Sequence of chain 4.A:
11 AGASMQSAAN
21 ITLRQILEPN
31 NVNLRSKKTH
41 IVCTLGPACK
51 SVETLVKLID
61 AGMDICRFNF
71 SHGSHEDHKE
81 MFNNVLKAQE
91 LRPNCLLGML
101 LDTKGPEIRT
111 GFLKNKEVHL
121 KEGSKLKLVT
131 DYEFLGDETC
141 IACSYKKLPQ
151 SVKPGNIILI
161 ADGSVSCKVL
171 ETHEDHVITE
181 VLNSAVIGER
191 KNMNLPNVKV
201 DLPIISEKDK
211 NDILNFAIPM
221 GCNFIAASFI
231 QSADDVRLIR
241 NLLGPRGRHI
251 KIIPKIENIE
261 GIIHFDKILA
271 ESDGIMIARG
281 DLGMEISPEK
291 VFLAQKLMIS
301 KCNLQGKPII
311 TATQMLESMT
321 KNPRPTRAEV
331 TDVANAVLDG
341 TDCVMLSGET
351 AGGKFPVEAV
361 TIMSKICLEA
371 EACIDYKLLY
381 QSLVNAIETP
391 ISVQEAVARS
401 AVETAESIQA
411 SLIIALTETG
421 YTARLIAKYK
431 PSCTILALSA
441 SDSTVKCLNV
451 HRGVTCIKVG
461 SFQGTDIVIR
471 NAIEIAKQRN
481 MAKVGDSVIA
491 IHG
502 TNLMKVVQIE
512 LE

This small molecule binds to this protein.
Small molecule (SMILES): CC(=O)C(=O)O

Binding-site contacts:
Ligand atom O3 contacts residue LYS255 of chain 4.A at 2.9 Å (salt-bridge).
Ligand atom CB contacts residue LYS255 of chain 4.A at 4.3 Å.
Ligand atom O3 contacts residue GLU257 of chain 4.A at 3.2 Å (salt-bridge).
Ligand atom OXT contacts residue ALA278 of chain 4.A at 3.0 Å.
Ligand atom CA contacts residue ARG67 of chain 4.A at 4.4 Å.
Ligand atom O contacts residue GLY280 of chain 4.A at 3.8 Å.
Ligand atom CA contacts residue PEG1 of chain 4.H at 4.1 Å.
Ligand atom O contacts residue ASP281 of chain 4.A at 2.9 Å (salt-bridge).
Ligand atom CB contacts residue PEG1 of chain 4.H at 4.3 Å.
Ligand atom CA contacts residue GLU257 of chain 4.A at 3.8 Å.
Ligand atom C contacts residue GLY280 of chain 4.A at 3.8 Å.
Ligand atom O3 contacts residue ARG67 of chain 4.A at 4.3 Å.
Ligand atom C contacts residue THR313 of chain 4.A at 3.6 Å.
Ligand atom OXT contacts residue ASP281 of chain 4.A at 3.8 Å.
Ligand atom OXT contacts residue THR313 of chain 4.A at 2.7 Å (h-bond).
Ligand atom CB contacts residue ARG67 of chain 4.A at 3.5 Å.
Ligand atom O3 contacts residue ALA278 of chain 4.A at 3.9 Å.
Ligand atom O3 contacts residue MG1 of chain 4.B at 2.3 Å.
Ligand atom C contacts residue PEG1 of chain 4.H at 3.5 Å.
Ligand atom CA contacts residue LYS255 of chain 4.A at 3.9 Å.
Ligand atom O contacts residue PEG1 of chain 4.H at 3.2 Å (h-bond).
Ligand atom CA contacts residue THR313 of chain 4.A at 4.0 Å.
Ligand atom C contacts residue ARG279 of chain 4.A at 4.2 Å.
Ligand atom C contacts residue MG1 of chain 4.B at 2.9 Å.
Ligand atom CA contacts residue ALA278 of chain 4.A at 3.7 Å (hydrophobic).
Ligand atom O contacts residue GLU257 of chain 4.A at 3.0 Å (salt-bridge).
Ligand atom O contacts residue MG1 of chain 4.B at 2.2 Å.
Ligand atom C contacts residue ALA278 of chain 4.A at 3.5 Å (hydrophobic).
Ligand atom OXT contacts residue PEG1 of chain 4.H at 3.6 Å.
Ligand atom CA contacts residue MG1 of chain 4.B at 2.9 Å.
Ligand atom OXT contacts residue GLY280 of chain 4.A at 2.8 Å (h-bond).
Ligand atom CB contacts residue THR313 of chain 4.A at 3.3 Å.
Ligand atom OXT contacts residue ARG279 of chain 4.A at 3.2 Å (salt-bridge).
Ligand atom O contacts residue ALA278 of chain 4.A at 3.7 Å.
Ligand atom OXT contacts residue MG1 of chain 4.B at 4.1 Å.
Ligand atom C contacts residue GLU257 of chain 4.A at 3.6 Å.
Ligand atom O3 contacts residue ASP281 of chain 4.A at 4.2 Å.
Ligand atom CB contacts residue MG1 of chain 4.B at 4.4 Å.
Ligand atom C contacts residue ASP281 of chain 4.A at 3.8 Å.
Ligand atom CB contacts residue MET345 of chain 4.A at 4.0 Å (hydrophobic).